Sequence of chain 2.A:
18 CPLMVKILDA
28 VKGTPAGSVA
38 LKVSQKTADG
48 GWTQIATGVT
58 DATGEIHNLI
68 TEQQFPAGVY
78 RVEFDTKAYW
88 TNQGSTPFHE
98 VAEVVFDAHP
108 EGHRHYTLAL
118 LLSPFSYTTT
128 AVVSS

Binding-site contacts:
Ligand atom C07 contacts residue THR114 of chain 2.A at 3.9 Å.
Ligand atom C06 contacts residue 6J31 of chain 2.C at 1.7 Å.
Ligand atom C09 contacts residue 6J31 of chain 2.C at 1.3 Å.
Ligand atom C13 contacts residue ALA116 of chain 1.A at 3.4 Å (hydrophobic).
Ligand atom C04 contacts residue LYS23 of chain 2.A at 3.9 Å.
Ligand atom O01 contacts residue 6J31 of chain 2.C at 1.4 Å.
Ligand atom N10 contacts residue 6J31 of chain 2.C at 0.5 Å (h-bond).
Ligand atom C09 contacts residue LYS23 of chain 2.A at 3.8 Å.
Ligand atom C13 contacts residue LYS23 of chain 1.A at 3.8 Å.
Ligand atom C14 contacts residue 6J31 of chain 2.C at 1.0 Å.
Ligand atom C05 contacts residue 6J31 of chain 2.C at 1.2 Å.
Ligand atom O03 contacts residue 6J31 of chain 2.C at 0.9 Å.
Ligand atom C05 contacts residue LYS23 of chain 1.A at 3.9 Å.
Ligand atom C04 contacts residue 6J31 of chain 2.C at 0.6 Å.
Ligand atom C17 contacts residue ALA116 of chain 2.A at 3.9 Å (hydrophobic).
Ligand atom C12 contacts residue ALA116 of chain 1.A at 3.9 Å (hydrophobic).
Ligand atom C11 contacts residue LEU25 of chain 2.A at 3.9 Å (hydrophobic).
Ligand atom C13 contacts residue LEU25 of chain 1.A at 3.9 Å (hydrophobic).
Ligand atom C12 contacts residue 6J31 of chain 2.C at 0.9 Å.
Ligand atom C02 contacts residue LYS23 of chain 1.A at 4.0 Å.
Ligand atom CL contacts residue ALA116 of chain 1.A at 3.9 Å.
Ligand atom C18 contacts residue 6J31 of chain 2.C at 0.5 Å.
Ligand atom C18 contacts residue ALA116 of chain 2.A at 3.8 Å (hydrophobic).
Ligand atom N08 contacts residue 6J31 of chain 2.C at 1.8 Å (h-bond).
Ligand atom C17 contacts residue LEU25 of chain 2.A at 3.6 Å (hydrophobic).
Ligand atom C11 contacts residue 6J31 of chain 2.C at 0.9 Å.
Ligand atom C16 contacts residue LEU25 of chain 2.A at 4.0 Å (hydrophobic).
Ligand atom C07 contacts residue 6J31 of chain 2.C at 1.9 Å.
Ligand atom C02 contacts residue 6J31 of chain 2.C at 0.6 Å.
Ligand atom C17 contacts residue 6J31 of chain 2.C at 1.6 Å.
Ligand atom O03 contacts residue LYS23 of chain 1.A at 3.9 Å.
Ligand atom C18 contacts residue LEU25 of chain 2.A at 3.5 Å (hydrophobic).
Ligand atom CL contacts residue LEU118 of chain 1.A at 3.9 Å.
Ligand atom CL contacts residue 6J31 of chain 2.C at 1.2 Å.
Ligand atom N10 contacts residue LYS23 of chain 2.A at 4.0 Å.
Ligand atom C06 contacts residue THR114 of chain 2.A at 4.0 Å.
Ligand atom C13 contacts residue 6J31 of chain 2.C at 0.5 Å.
Ligand atom C16 contacts residue 6J31 of chain 2.C at 1.0 Å.
Ligand atom N08 contacts residue LEU25 of chain 1.A at 3.8 Å.
Ligand atom N08 contacts residue ALA116 of chain 2.A at 3.8 Å.

The small molecule below binds the protein below.
Small molecule (SMILES): Cc1c(Cl)cccc1Nc1ncccc1C(=O)O

Sequence of chain 1.A:
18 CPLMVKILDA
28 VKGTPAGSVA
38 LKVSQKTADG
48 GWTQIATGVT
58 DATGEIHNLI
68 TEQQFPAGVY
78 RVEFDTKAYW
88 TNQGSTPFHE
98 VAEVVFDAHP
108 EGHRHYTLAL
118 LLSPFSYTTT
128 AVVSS